This small molecule binds to this protein.
Small molecule (SMILES): CC(=O)N[C@H]1[C@H](O[C@H]2[C@H](O)[C@@H](NC(C)=O)CO[C@@H]2CO)O[C@H](CO)[C@@H](O[C@@H]2O[C@H](CO)[C@@H](O)[C@H](O)[C@@H]2O)[C@@H]1O

Binding-site contacts:
Ligand atom C7 contacts residue ASN159 of chain 3.A at 4.2 Å.
Ligand atom C8 contacts residue ILE236 of chain 3.A at 3.7 Å (hydrophobic).
Ligand atom O3 contacts residue LYS216 of chain 1.A at 3.9 Å.
Ligand atom C1 contacts residue ASN159 of chain 3.A at 1.5 Å.
Ligand atom O7 contacts residue SER213 of chain 1.A at 4.3 Å.
Ligand atom C2 contacts residue ASN159 of chain 3.A at 2.5 Å.
Ligand atom C8 contacts residue NAG1 of chain 3.H at 3.0 Å.
Ligand atom O6 contacts residue THR161 of chain 3.A at 4.2 Å.
Ligand atom C3 contacts residue ASN159 of chain 3.A at 3.9 Å.
Ligand atom C5 contacts residue ASN159 of chain 3.A at 3.6 Å.
Ligand atom O5 contacts residue ASN159 of chain 3.A at 2.3 Å (h-bond).
Ligand atom C6 contacts residue LYS216 of chain 1.A at 3.9 Å.
Ligand atom C4 contacts residue ASN159 of chain 3.A at 4.3 Å.
Ligand atom C1 contacts residue SER213 of chain 1.A at 4.1 Å.
Ligand atom C8 contacts residue THR181 of chain 1.A at 3.4 Å.
Ligand atom C7 contacts residue PRO215 of chain 1.A at 4.0 Å (hydrophobic).
Ligand atom N2 contacts residue ASN159 of chain 3.A at 3.1 Å (h-bond).
Ligand atom C7 contacts residue SER213 of chain 1.A at 3.2 Å.
Ligand atom O7 contacts residue NAG1 of chain 3.H at 3.9 Å.
Ligand atom O6 contacts residue LYS216 of chain 1.A at 3.3 Å (salt-bridge).
Ligand atom C3 contacts residue SER213 of chain 1.A at 3.9 Å.
Ligand atom O5 contacts residue LEU238 of chain 3.A at 4.2 Å.
Ligand atom C7 contacts residue LYS216 of chain 1.A at 3.8 Å.
Ligand atom C2 contacts residue SER213 of chain 1.A at 3.7 Å.
Ligand atom N2 contacts residue NAG1 of chain 3.H at 3.5 Å (h-bond).
Ligand atom C8 contacts residue PRO215 of chain 1.A at 3.9 Å (hydrophobic).
Ligand atom C2 contacts residue LYS216 of chain 1.A at 3.8 Å.
Ligand atom C7 contacts residue NAG1 of chain 3.H at 3.3 Å.
Ligand atom C5 contacts residue LYS216 of chain 1.A at 3.7 Å.
Ligand atom O7 contacts residue PRO215 of chain 1.A at 3.3 Å.
Ligand atom C5 contacts residue THR161 of chain 3.A at 4.2 Å.
Ligand atom C8 contacts residue SER213 of chain 1.A at 3.1 Å.
Ligand atom C6 contacts residue THR161 of chain 3.A at 3.3 Å.
Ligand atom O7 contacts residue ARG214 of chain 1.A at 4.2 Å.
Ligand atom N2 contacts residue SER213 of chain 1.A at 2.7 Å (h-bond).
Ligand atom C4 contacts residue LYS216 of chain 1.A at 3.9 Å.
Ligand atom O7 contacts residue LYS216 of chain 1.A at 2.8 Å (salt-bridge).
Ligand atom O5 contacts residue LYS216 of chain 1.A at 2.9 Å (salt-bridge).
Ligand atom C1 contacts residue LYS216 of chain 1.A at 3.7 Å.
Ligand atom O4 contacts residue LYS216 of chain 1.A at 3.7 Å.

Sequence of chain 3.A:
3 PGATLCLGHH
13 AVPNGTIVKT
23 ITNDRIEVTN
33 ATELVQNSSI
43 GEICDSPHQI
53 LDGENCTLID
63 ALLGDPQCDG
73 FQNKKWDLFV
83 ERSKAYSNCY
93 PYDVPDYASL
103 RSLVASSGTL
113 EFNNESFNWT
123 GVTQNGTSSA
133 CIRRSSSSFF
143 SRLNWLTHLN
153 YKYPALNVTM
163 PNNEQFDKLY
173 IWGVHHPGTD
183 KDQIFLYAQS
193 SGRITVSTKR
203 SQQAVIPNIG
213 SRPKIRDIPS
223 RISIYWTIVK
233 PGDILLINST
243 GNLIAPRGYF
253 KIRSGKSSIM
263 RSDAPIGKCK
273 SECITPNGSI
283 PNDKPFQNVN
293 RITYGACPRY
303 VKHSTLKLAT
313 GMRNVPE

Sequence of chain 1.A:
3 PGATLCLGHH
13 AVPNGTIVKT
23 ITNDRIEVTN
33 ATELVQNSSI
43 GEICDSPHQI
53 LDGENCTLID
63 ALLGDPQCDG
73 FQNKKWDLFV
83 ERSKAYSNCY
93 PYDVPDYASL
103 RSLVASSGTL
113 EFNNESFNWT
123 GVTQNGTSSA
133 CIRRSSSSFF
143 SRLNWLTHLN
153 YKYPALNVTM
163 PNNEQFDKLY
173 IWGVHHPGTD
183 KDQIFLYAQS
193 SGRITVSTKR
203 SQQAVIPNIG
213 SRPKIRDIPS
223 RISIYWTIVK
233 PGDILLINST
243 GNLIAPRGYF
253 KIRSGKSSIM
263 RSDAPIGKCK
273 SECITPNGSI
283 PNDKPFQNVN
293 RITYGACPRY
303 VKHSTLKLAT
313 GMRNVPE